Sequence of chain 2.A:
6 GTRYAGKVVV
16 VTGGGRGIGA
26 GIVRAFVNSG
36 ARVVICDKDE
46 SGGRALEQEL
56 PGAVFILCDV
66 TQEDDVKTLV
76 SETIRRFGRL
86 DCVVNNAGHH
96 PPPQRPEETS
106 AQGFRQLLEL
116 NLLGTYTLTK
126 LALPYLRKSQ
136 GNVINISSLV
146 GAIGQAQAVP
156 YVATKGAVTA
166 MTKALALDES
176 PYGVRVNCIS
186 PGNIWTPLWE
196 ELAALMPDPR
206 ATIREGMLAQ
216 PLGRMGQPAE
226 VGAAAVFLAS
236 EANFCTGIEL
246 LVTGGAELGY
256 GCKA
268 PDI

A small-molecule ligand and the protein it binds are described below.
Small molecule (SMILES): O=C(O)c1cccc(-c2cccc(-c3cccc(O)c3)n2)c1

Sequence of chain 3.A:
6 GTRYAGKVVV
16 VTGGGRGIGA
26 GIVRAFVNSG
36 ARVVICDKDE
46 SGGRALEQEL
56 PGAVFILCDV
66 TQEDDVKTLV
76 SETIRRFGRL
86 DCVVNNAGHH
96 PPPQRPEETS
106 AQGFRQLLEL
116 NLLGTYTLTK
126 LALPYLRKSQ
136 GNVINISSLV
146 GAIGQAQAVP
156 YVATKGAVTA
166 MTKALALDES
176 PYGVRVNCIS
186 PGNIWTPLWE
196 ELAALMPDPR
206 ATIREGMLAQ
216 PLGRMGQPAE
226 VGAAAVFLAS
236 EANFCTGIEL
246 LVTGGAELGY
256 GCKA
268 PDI

Binding-site contacts:
Ligand atom C11 contacts residue GLN150 of chain 2.A at 3.6 Å.
Ligand atom O1 contacts residue TYR156 of chain 2.A at 2.7 Å (h-bond).
Ligand atom C1 contacts residue NAD1 of chain 2.B at 3.9 Å.
Ligand atom C15 contacts residue GLN150 of chain 2.A at 3.6 Å.
Ligand atom N contacts residue LEU197 of chain 2.A at 3.8 Å.
Ligand atom O contacts residue VAL145 of chain 2.A at 3.6 Å.
Ligand atom O2 contacts residue GLN152 of chain 2.A at 3.0 Å (h-bond).
Ligand atom O2 contacts residue HIS95 of chain 2.A at 3.6 Å.
Ligand atom C contacts residue SER143 of chain 2.A at 3.5 Å.
Ligand atom O contacts residue TYR255 of chain 3.A at 3.0 Å (h-bond).
Ligand atom C1 contacts residue HIS95 of chain 2.A at 3.6 Å.
Ligand atom C8 contacts residue LEU197 of chain 2.A at 3.8 Å (hydrophobic).
Ligand atom C8 contacts residue TRP194 of chain 2.A at 3.5 Å (hydrophobic).
Ligand atom C12 contacts residue DMS1 of chain 2.G at 3.9 Å.
Ligand atom C16 contacts residue GLN150 of chain 2.A at 3.2 Å.
Ligand atom O1 contacts residue SER143 of chain 2.A at 2.6 Å (h-bond).
Ligand atom C contacts residue NAD1 of chain 2.B at 3.6 Å.
Ligand atom C2 contacts residue NAD1 of chain 2.B at 3.4 Å.
Ligand atom O2 contacts residue GLN150 of chain 2.A at 3.8 Å.
Ligand atom C12 contacts residue MET201 of chain 2.A at 3.4 Å (hydrophobic).
Ligand atom C2 contacts residue TYR156 of chain 2.A at 3.4 Å (hydrophobic).
Ligand atom N contacts residue DMS1 of chain 2.G at 3.6 Å.
Ligand atom C10 contacts residue DMS1 of chain 2.G at 3.6 Å.
Ligand atom O1 contacts residue NAD1 of chain 2.B at 3.0 Å.
Ligand atom C6 contacts residue LEU197 of chain 2.A at 3.6 Å (hydrophobic).
Ligand atom O contacts residue SER143 of chain 2.A at 3.6 Å (h-bond).
Ligand atom C contacts residue TYR156 of chain 2.A at 3.7 Å (hydrophobic).
Ligand atom C4 contacts residue LEU197 of chain 2.A at 3.6 Å (hydrophobic).
Ligand atom C7 contacts residue LEU197 of chain 2.A at 3.8 Å (hydrophobic).
Ligand atom C15 contacts residue ALA151 of chain 2.A at 3.4 Å (hydrophobic).
Ligand atom C16 contacts residue HIS95 of chain 2.A at 3.8 Å.
Ligand atom C17 contacts residue HIS95 of chain 2.A at 3.7 Å.
Ligand atom C14 contacts residue ALA151 of chain 2.A at 3.4 Å (hydrophobic).
Ligand atom O2 contacts residue ALA151 of chain 2.A at 2.8 Å (h-bond).
Ligand atom C13 contacts residue MET201 of chain 2.A at 3.8 Å (hydrophobic).
Ligand atom C7 contacts residue TRP194 of chain 2.A at 3.3 Å (hydrophobic).
Ligand atom N contacts residue GLN150 of chain 2.A at 3.5 Å (h-bond).
Ligand atom O2 contacts residue ALA153 of chain 2.A at 3.6 Å.
Ligand atom C2 contacts residue HIS95 of chain 2.A at 3.8 Å.
Ligand atom C3 contacts residue NAD1 of chain 2.B at 3.7 Å.